Binding-site contacts:
Ligand atom C2A contacts residue ILE220 of chain 48.A at 3.8 Å (hydrophobic).
Ligand atom C4A contacts residue LEU127 of chain 48.A at 4.0 Å (hydrophobic).
Ligand atom C5A contacts residue TYR147 of chain 48.A at 4.1 Å (hydrophobic).
Ligand atom C4C contacts residue MET217 of chain 48.A at 4.2 Å (hydrophobic).
Ligand atom C2C contacts residue MET217 of chain 48.A at 3.7 Å (hydrophobic).
Ligand atom C4B contacts residue ILE220 of chain 48.A at 4.0 Å (hydrophobic).
Ligand atom C31 contacts residue MET195 of chain 48.A at 3.5 Å (hydrophobic).
Ligand atom O1A contacts residue TYR147 of chain 48.A at 4.0 Å.
Ligand atom C4A contacts residue TYR145 of chain 48.A at 3.3 Å (hydrophobic).
Ligand atom C2B contacts residue ILE125 of chain 48.A at 3.1 Å (hydrophobic).
Ligand atom C1C contacts residue LEU103 of chain 48.A at 4.1 Å (hydrophobic).
Ligand atom C3B contacts residue ILE125 of chain 48.A at 3.5 Å (hydrophobic).
Ligand atom C5B contacts residue ILE125 of chain 48.A at 3.9 Å (hydrophobic).
Ligand atom C5A contacts residue MET146 of chain 48.A at 3.7 Å (hydrophobic).
Ligand atom C1B contacts residue ILE125 of chain 48.A at 3.1 Å (hydrophobic).
Ligand atom C4 contacts residue LEU103 of chain 48.A at 3.4 Å (hydrophobic).
Ligand atom C6B contacts residue ILE184 of chain 48.A at 4.1 Å (hydrophobic).
Ligand atom CL2 contacts residue TYR147 of chain 48.A at 3.4 Å.
Ligand atom C5A contacts residue TYR145 of chain 48.A at 3.8 Å (hydrophobic).
Ligand atom CL1 contacts residue ILE125 of chain 48.A at 3.5 Å.
Ligand atom C31 contacts residue GLN104 of chain 48.A at 3.6 Å.
Ligand atom N2 contacts residue THR102 of chain 48.A at 4.2 Å.
Ligand atom CL2 contacts residue LEU187 of chain 48.A at 3.9 Å.
Ligand atom N3A contacts residue PHE182 of chain 48.A at 4.0 Å.
Ligand atom O1A contacts residue ILE220 of chain 48.A at 3.6 Å.
Ligand atom N2 contacts residue ASN215 of chain 48.A at 3.7 Å.
Ligand atom CL1 contacts residue ILE239 of chain 48.A at 3.8 Å.
Ligand atom C5A contacts residue ILE220 of chain 48.A at 3.9 Å (hydrophobic).
Ligand atom C2A contacts residue PHE182 of chain 48.A at 4.2 Å (hydrophobic).
Ligand atom C4B contacts residue ILE125 of chain 48.A at 3.9 Å (hydrophobic).
Ligand atom O1 contacts residue MET217 of chain 48.A at 4.2 Å.
Ligand atom C3B contacts residue ILE220 of chain 48.A at 4.2 Å (hydrophobic).
Ligand atom C4A contacts residue ILE220 of chain 48.A at 4.1 Å (hydrophobic).
Ligand atom C3 contacts residue LEU103 of chain 48.A at 4.1 Å (hydrophobic).
Ligand atom CL2 contacts residue ILE184 of chain 48.A at 3.9 Å.
Ligand atom N3A contacts residue LEU127 of chain 48.A at 4.1 Å.
Ligand atom O1B contacts residue ILE125 of chain 48.A at 3.5 Å.
Ligand atom C6B contacts residue ILE125 of chain 48.A at 3.6 Å (hydrophobic).
Ligand atom C5B contacts residue TYR147 of chain 48.A at 3.9 Å (hydrophobic).
Ligand atom C5 contacts residue LEU103 of chain 48.A at 3.8 Å (hydrophobic).

The small molecule below binds the protein below.
Small molecule (SMILES): Cc1cc(CCCCCOc2c(Cl)cc(C3=NCCO3)cc2Cl)on1

Sequence of chain 48.A:
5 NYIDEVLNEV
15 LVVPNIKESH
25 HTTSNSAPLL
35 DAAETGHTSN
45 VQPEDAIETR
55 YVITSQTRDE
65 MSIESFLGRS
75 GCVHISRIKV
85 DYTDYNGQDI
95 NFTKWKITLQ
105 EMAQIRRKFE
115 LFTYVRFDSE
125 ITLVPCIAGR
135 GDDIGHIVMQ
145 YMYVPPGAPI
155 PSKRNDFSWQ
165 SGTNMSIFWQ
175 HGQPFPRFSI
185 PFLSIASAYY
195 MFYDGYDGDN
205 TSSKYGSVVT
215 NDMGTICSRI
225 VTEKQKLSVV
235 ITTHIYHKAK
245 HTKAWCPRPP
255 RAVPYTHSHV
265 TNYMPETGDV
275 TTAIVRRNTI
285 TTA